Binding-site contacts:
Ligand atom O4 contacts residue TRP8 of chain 1.B at 3.0 Å (h-bond).
Ligand atom O1 contacts residue HIS348 of chain 1.B at 2.7 Å (h-bond).
Ligand atom C3 contacts residue TRP244 of chain 1.B at 3.9 Å (hydrophobic).
Ligand atom O3 contacts residue HIS119 of chain 1.B at 3.8 Å.
Ligand atom O2 contacts residue ASP278 of chain 1.B at 2.6 Å (salt-bridge).
Ligand atom O6 contacts residue GLY41 of chain 1.B at 3.6 Å.
Ligand atom O3 contacts residue ASP278 of chain 1.B at 2.7 Å (salt-bridge).
Ligand atom O5 contacts residue TRP8 of chain 1.B at 3.3 Å (h-bond).
Ligand atom O6 contacts residue GLU13 of chain 1.B at 2.7 Å (salt-bridge).
Ligand atom C4 contacts residue TRP8 of chain 1.B at 3.9 Å (hydrophobic).
Ligand atom O2 contacts residue HIS66 of chain 1.B at 2.8 Å (h-bond).
Ligand atom C6 contacts residue TRP224 of chain 1.B at 3.6 Å (hydrophobic).
Ligand atom C1 contacts residue TRP8 of chain 1.B at 3.9 Å (hydrophobic).
Ligand atom O1 contacts residue TRP8 of chain 1.B at 3.4 Å.
Ligand atom C4 contacts residue LYS312 of chain 1.B at 3.8 Å.
Ligand atom O1 contacts residue ALA42 of chain 1.B at 3.7 Å.
Ligand atom O5 contacts residue ALA42 of chain 1.B at 3.4 Å.
Ligand atom C6 contacts residue GLU13 of chain 1.B at 3.4 Å.
Ligand atom C2 contacts residue ASP278 of chain 1.B at 3.5 Å.
Ligand atom O1 contacts residue HIS66 of chain 1.B at 2.9 Å (h-bond).
Ligand atom O3 contacts residue LYS312 of chain 1.B at 2.9 Å (salt-bridge).
Ligand atom O6 contacts residue TRP8 of chain 1.B at 3.3 Å (h-bond).
Ligand atom O4 contacts residue GLU13 of chain 1.B at 2.8 Å (salt-bridge).
Ligand atom C6 contacts residue TRP244 of chain 1.B at 3.8 Å (hydrophobic).
Ligand atom C2 contacts residue HIS66 of chain 1.B at 3.6 Å.
Ligand atom O6 contacts residue TRP224 of chain 1.B at 3.8 Å.
Ligand atom O3 contacts residue TRP9 of chain 1.B at 3.0 Å (h-bond).
Ligand atom O4 contacts residue TRP9 of chain 1.B at 3.2 Å (h-bond).
Ligand atom C1 contacts residue HIS66 of chain 1.B at 3.8 Å.
Ligand atom O2 contacts residue LEU276 of chain 1.B at 3.2 Å.
Ligand atom C4 contacts residue GLU13 of chain 1.B at 3.3 Å.
Ligand atom C2 contacts residue TRP8 of chain 1.B at 3.7 Å (hydrophobic).
Ligand atom C6 contacts residue ALA42 of chain 1.B at 3.8 Å (hydrophobic).
Ligand atom O3 contacts residue GLN64 of chain 1.B at 3.8 Å.
Ligand atom C3 contacts residue LYS312 of chain 1.B at 3.7 Å.
Ligand atom C5 contacts residue TRP8 of chain 1.B at 4.0 Å (hydrophobic).
Ligand atom C1 contacts residue HIS348 of chain 1.B at 3.3 Å.
Ligand atom C3 contacts residue ASP278 of chain 1.B at 3.6 Å.
Ligand atom O6 contacts residue ALA42 of chain 1.B at 2.9 Å (h-bond).
Ligand atom C5 contacts residue TRP244 of chain 1.B at 3.6 Å (hydrophobic).

Sequence of chain 1.B:
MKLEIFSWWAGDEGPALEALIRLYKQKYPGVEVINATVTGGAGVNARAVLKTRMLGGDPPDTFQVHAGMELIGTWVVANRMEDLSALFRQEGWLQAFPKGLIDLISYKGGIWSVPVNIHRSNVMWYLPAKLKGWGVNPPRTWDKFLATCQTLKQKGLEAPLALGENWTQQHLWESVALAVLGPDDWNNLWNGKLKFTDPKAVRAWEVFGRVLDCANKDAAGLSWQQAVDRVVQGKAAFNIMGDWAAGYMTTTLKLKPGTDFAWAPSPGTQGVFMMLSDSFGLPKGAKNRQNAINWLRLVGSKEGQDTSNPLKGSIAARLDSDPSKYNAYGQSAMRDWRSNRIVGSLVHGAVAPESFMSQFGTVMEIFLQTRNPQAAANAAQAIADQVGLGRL

A small-molecule ligand and the protein it binds are described below.
Small molecule (SMILES): OC[C@H]1O[C@@H](O)[C@H](O)[C@@H](O)[C@H]1O